The protein below binds the small molecule below.
Small molecule (SMILES): C[C@@H]1CO[C@@](Cn2cncn2)(c2ccc(Oc3ccc(Cl)cc3)cc2Cl)O1

Binding-site contacts:
Ligand atom C32 contacts residue 5LX1 of chain 1.E at 0.1 Å.
Ligand atom C18 contacts residue 5LX1 of chain 1.E at 0.2 Å.
Ligand atom O8 contacts residue 5LW1 of chain 1.D at 0.2 Å (h-bond).
Ligand atom C3 contacts residue 5LY1 of chain 1.F at 0.2 Å.
Ligand atom C7 contacts residue 5LW1 of chain 1.D at 0.1 Å.
Ligand atom C13 contacts residue 5LX1 of chain 1.E at 0.2 Å.
Ligand atom C13 contacts residue 5LY1 of chain 1.F at 0.2 Å.
Ligand atom C4 contacts residue 5LW1 of chain 1.D at 0.1 Å.
Ligand atom C32 contacts residue 5LY1 of chain 1.F at 0.1 Å.
Ligand atom C9 contacts residue 5LX1 of chain 1.E at 0.1 Å.
Ligand atom C10 contacts residue 5LY1 of chain 1.F at 0.1 Å.
Ligand atom C32 contacts residue 5LW1 of chain 1.D at 0.2 Å.
Ligand atom C5 contacts residue 5LW1 of chain 1.D at 0.1 Å.
Ligand atom C10 contacts residue 5LX1 of chain 1.E at 0.2 Å.
Ligand atom C5 contacts residue 5LY1 of chain 1.F at 0.1 Å.
Ligand atom C15 contacts residue 5LW1 of chain 1.D at 0.2 Å.
Ligand atom C13 contacts residue 5LW1 of chain 1.D at 0.1 Å.
Ligand atom C6 contacts residue 5LW1 of chain 1.D at 0.1 Å.
Ligand atom C14 contacts residue 5LW1 of chain 1.D at 0.1 Å.
Ligand atom C5 contacts residue 5LX1 of chain 1.E at 0.1 Å.
Ligand atom O8 contacts residue 5LX1 of chain 1.E at 0.2 Å (h-bond).
Ligand atom N28 contacts residue 5LX1 of chain 1.E at 0.2 Å (h-bond).
Ligand atom N28 contacts residue 5LW1 of chain 1.D at 0.2 Å (h-bond).
Ligand atom C3 contacts residue 5LW1 of chain 1.D at 0.1 Å.
Ligand atom O17 contacts residue 5LW1 of chain 1.D at 0.2 Å (h-bond).
Ligand atom C14 contacts residue 5LY1 of chain 1.F at 0.2 Å.
Ligand atom N28 contacts residue 5LY1 of chain 1.F at 0.2 Å (h-bond).
Ligand atom CL2 contacts residue 5LW1 of chain 1.D at 0.1 Å.
Ligand atom C12 contacts residue 5LW1 of chain 1.D at 0.1 Å.
Ligand atom C9 contacts residue 5LY1 of chain 1.F at 0.1 Å.
Ligand atom O16 contacts residue 5LW1 of chain 1.D at 0.2 Å (h-bond).
Ligand atom O8 contacts residue 5LY1 of chain 1.F at 0.2 Å (h-bond).
Ligand atom C11 contacts residue 5LY1 of chain 1.F at 0.1 Å.
Ligand atom C9 contacts residue 5LW1 of chain 1.D at 0.1 Å.
Ligand atom CL1 contacts residue 5LX1 of chain 1.E at 0.2 Å.
Ligand atom C11 contacts residue 5LW1 of chain 1.D at 0.1 Å.
Ligand atom C18 contacts residue 5LY1 of chain 1.F at 0.2 Å.
Ligand atom C18 contacts residue 5LW1 of chain 1.D at 0.1 Å.
Ligand atom C10 contacts residue 5LW1 of chain 1.D at 0.0 Å.
Ligand atom C11 contacts residue 5LX1 of chain 1.E at 0.2 Å.

Sequence of chain 1.A:
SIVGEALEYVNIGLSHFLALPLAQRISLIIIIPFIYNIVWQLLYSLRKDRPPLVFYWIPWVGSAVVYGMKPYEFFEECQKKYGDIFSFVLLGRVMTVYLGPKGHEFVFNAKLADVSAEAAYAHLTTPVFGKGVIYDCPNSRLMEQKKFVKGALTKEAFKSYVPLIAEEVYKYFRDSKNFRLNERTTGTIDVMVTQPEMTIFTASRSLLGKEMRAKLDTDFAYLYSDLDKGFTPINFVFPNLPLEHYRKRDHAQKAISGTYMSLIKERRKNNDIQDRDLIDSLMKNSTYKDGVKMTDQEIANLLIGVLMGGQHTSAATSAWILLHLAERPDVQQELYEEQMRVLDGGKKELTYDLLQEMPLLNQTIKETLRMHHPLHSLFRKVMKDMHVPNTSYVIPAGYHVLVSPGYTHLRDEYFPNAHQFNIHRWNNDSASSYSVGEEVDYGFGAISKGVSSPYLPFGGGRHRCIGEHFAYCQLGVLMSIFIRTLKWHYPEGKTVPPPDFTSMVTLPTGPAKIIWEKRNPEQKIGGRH